Sequence of chain 34.A:
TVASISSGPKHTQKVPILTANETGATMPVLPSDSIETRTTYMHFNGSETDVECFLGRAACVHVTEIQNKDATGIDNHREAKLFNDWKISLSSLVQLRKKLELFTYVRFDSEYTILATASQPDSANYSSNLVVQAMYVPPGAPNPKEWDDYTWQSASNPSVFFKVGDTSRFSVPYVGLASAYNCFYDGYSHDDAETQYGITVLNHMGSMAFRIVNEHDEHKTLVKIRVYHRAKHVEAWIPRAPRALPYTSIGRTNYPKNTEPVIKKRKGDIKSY

Sequence of chain 34.C:
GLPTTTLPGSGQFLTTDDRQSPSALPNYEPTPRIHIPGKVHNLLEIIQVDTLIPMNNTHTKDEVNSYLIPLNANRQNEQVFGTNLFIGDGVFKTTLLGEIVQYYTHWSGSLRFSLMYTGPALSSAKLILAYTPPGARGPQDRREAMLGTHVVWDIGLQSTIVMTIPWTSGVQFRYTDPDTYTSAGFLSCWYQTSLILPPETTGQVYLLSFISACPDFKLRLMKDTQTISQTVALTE

This small molecule binds to this protein.
Small molecule (SMILES): Cc1cc(CCCCCOc2ccc(C3=NCCO3)cc2)on1

Binding-site contacts:
Ligand atom C1B contacts residue VAL188 of chain 34.A at 3.8 Å (hydrophobic).
Ligand atom O1A contacts residue PHE186 of chain 34.A at 3.0 Å.
Ligand atom C1B contacts residue ILE104 of chain 34.A at 4.0 Å (hydrophobic).
Ligand atom C6B contacts residue TYR128 of chain 34.A at 3.3 Å (hydrophobic).
Ligand atom N3A contacts residue ALA24 of chain 34.C at 3.8 Å.
Ligand atom C4C contacts residue VAL191 of chain 34.A at 3.0 Å (hydrophobic).
Ligand atom C2B contacts residue VAL188 of chain 34.A at 3.5 Å (hydrophobic).
Ligand atom C2A contacts residue TYR152 of chain 34.A at 3.6 Å (hydrophobic).
Ligand atom C1C contacts residue TYR128 of chain 34.A at 3.7 Å (hydrophobic).
Ligand atom C4B contacts residue TYR152 of chain 34.A at 3.8 Å (hydrophobic).
Ligand atom C1C contacts residue LEU106 of chain 34.A at 3.8 Å (hydrophobic).
Ligand atom C1B contacts residue TYR128 of chain 34.A at 3.6 Å (hydrophobic).
Ligand atom N3A contacts residue TYR152 of chain 34.A at 3.5 Å.
Ligand atom C5B contacts residue PHE186 of chain 34.A at 3.9 Å (hydrophobic).
Ligand atom C4B contacts residue PHE186 of chain 34.A at 3.6 Å (hydrophobic).
Ligand atom C3B contacts residue TYR152 of chain 34.A at 3.7 Å (hydrophobic).
Ligand atom C3B contacts residue VAL188 of chain 34.A at 3.8 Å (hydrophobic).
Ligand atom C4 contacts residue TYR197 of chain 34.A at 3.8 Å (hydrophobic).
Ligand atom O1B contacts residue TYR128 of chain 34.A at 3.4 Å (h-bond).
Ligand atom C5B contacts residue TYR128 of chain 34.A at 4.0 Å (hydrophobic).
Ligand atom O1 contacts residue MET221 of chain 34.A at 3.9 Å.
Ligand atom N3A contacts residue PHE186 of chain 34.A at 4.0 Å.
Ligand atom O1 contacts residue LEU106 of chain 34.A at 3.8 Å.
Ligand atom C5 contacts residue LEU106 of chain 34.A at 3.8 Å (hydrophobic).
Ligand atom C4A contacts residue PRO174 of chain 34.A at 3.1 Å (hydrophobic).
Ligand atom C6B contacts residue ILE104 of chain 34.A at 3.6 Å (hydrophobic).
Ligand atom C5B contacts residue MET224 of chain 34.A at 3.8 Å (hydrophobic).
Ligand atom C3C contacts residue TYR128 of chain 34.A at 3.4 Å (hydrophobic).
Ligand atom N3A contacts residue PRO174 of chain 34.A at 3.7 Å.
Ligand atom C5A contacts residue VAL176 of chain 34.A at 3.6 Å (hydrophobic).
Ligand atom C4 contacts residue LEU106 of chain 34.A at 3.9 Å (hydrophobic).
Ligand atom C4C contacts residue VAL188 of chain 34.A at 3.7 Å (hydrophobic).
Ligand atom C2A contacts residue PHE186 of chain 34.A at 3.3 Å (hydrophobic).
Ligand atom N2 contacts residue LEU106 of chain 34.A at 3.8 Å.
Ligand atom C5A contacts residue PHE186 of chain 34.A at 3.5 Å (hydrophobic).
Ligand atom C2C contacts residue TYR197 of chain 34.A at 3.7 Å (hydrophobic).
Ligand atom C5C contacts residue VAL191 of chain 34.A at 3.8 Å (hydrophobic).
Ligand atom C5A contacts residue ALA150 of chain 34.A at 3.6 Å (hydrophobic).
Ligand atom O1B contacts residue ILE104 of chain 34.A at 3.9 Å.
Ligand atom C2C contacts residue MET221 of chain 34.A at 4.0 Å (hydrophobic).